This small molecule binds to this protein.
Small molecule (SMILES): Cc1ccc2c(c1)NC(=O)[C@@]2(c1cn[nH]c1)c1cc(-c2ccc(C(=O)O)cc2C(=O)O)ccc1O

Binding-site contacts:
Ligand atom C17 contacts residue VAL100 of chain 1.A at 3.8 Å (hydrophobic).
Ligand atom C1 contacts residue MET95 of chain 1.A at 3.6 Å (hydrophobic).
Ligand atom N19 contacts residue PRO57 of chain 1.A at 3.7 Å.
Ligand atom C30 contacts residue LYS97 of chain 1.A at 3.8 Å.
Ligand atom C26 contacts residue ASN102 of chain 1.A at 3.4 Å.
Ligand atom C1 contacts residue PHE46 of chain 1.A at 3.8 Å (hydrophobic).
Ligand atom C16 contacts residue VAL100 of chain 1.A at 3.8 Å (hydrophobic).
Ligand atom O35 contacts residue LYS97 of chain 1.A at 2.8 Å (salt-bridge).
Ligand atom C7 contacts residue PRO57 of chain 1.A at 3.8 Å (hydrophobic).
Ligand atom N8 contacts residue LYS94 of chain 1.A at 3.7 Å.
Ligand atom C9 contacts residue LYS93 of chain 1.A at 3.9 Å.
Ligand atom C26 contacts residue ALA115 of chain 1.A at 3.6 Å (hydrophobic).
Ligand atom C4 contacts residue LYS92 of chain 1.A at 3.7 Å.
Ligand atom C16 contacts residue MET95 of chain 1.A at 3.4 Å (hydrophobic).
Ligand atom C4 contacts residue MET95 of chain 1.A at 3.8 Å (hydrophobic).
Ligand atom C20 contacts residue PRO57 of chain 1.A at 3.7 Å (hydrophobic).
Ligand atom C5 contacts residue VAL47 of chain 1.A at 3.8 Å (hydrophobic).
Ligand atom C17 contacts residue MET95 of chain 1.A at 3.4 Å (hydrophobic).
Ligand atom C3 contacts residue MET95 of chain 1.A at 3.6 Å (hydrophobic).
Ligand atom N8 contacts residue MET95 of chain 1.A at 3.9 Å.
Ligand atom C15 contacts residue LYS97 of chain 1.A at 3.9 Å.
Ligand atom O34 contacts residue ASN102 of chain 1.A at 2.9 Å (h-bond).
Ligand atom C1 contacts residue SER45 of chain 1.A at 3.6 Å.
Ligand atom O11 contacts residue LYS94 of chain 1.A at 3.4 Å.
Ligand atom C31 contacts residue ASN102 of chain 1.A at 3.9 Å.
Ligand atom C4 contacts residue LYS93 of chain 1.A at 3.6 Å.
Ligand atom C25 contacts residue VAL100 of chain 1.A at 3.8 Å (hydrophobic).
Ligand atom N8 contacts residue LYS93 of chain 1.A at 2.8 Å (salt-bridge).
Ligand atom C5 contacts residue LYS93 of chain 1.A at 3.6 Å.
Ligand atom O18 contacts residue MET95 of chain 1.A at 2.5 Å (h-bond).
Ligand atom C28 contacts residue LYS97 of chain 1.A at 3.7 Å.
Ligand atom C16 contacts residue LYS94 of chain 1.A at 3.9 Å.
Ligand atom N19 contacts residue GLU50 of chain 1.A at 2.9 Å (salt-bridge).
Ligand atom N23 contacts residue GLU50 of chain 1.A at 3.5 Å (salt-bridge).
Ligand atom O18 contacts residue LYS94 of chain 1.A at 3.6 Å.
Ligand atom C20 contacts residue VAL47 of chain 1.A at 3.6 Å (hydrophobic).
Ligand atom C1 contacts residue VAL3 of chain 1.A at 3.9 Å (hydrophobic).
Ligand atom C4 contacts residue VAL47 of chain 1.A at 3.9 Å (hydrophobic).
Ligand atom C25 contacts residue ALA115 of chain 1.A at 3.7 Å (hydrophobic).
Ligand atom C17 contacts residue LYS94 of chain 1.A at 3.8 Å.

Sequence of chain 1.A:
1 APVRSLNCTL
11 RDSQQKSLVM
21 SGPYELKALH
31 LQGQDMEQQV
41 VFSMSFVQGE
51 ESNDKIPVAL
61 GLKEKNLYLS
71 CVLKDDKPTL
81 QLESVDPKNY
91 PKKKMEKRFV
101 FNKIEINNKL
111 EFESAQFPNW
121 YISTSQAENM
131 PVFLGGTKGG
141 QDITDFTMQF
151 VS